Sequence of chain 1.B:
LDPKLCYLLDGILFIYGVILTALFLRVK

Sequence of chain 1.F:
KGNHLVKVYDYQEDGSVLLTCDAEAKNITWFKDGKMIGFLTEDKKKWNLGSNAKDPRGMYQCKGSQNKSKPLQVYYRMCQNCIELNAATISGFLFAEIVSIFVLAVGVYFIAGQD

Sequence of chain 1.H:
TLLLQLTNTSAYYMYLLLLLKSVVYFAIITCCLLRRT

A small-molecule ligand and the protein it binds are described below.
Small molecule (SMILES): CC(C)CCC[C@@H](C)[C@H]1CC[C@H]2[C@@H]3CC=C4C[C@@H](O)CC[C@]4(C)[C@H]3CC[C@]12C

Binding-site contacts:
Ligand atom C17 contacts residue THR304 of chain 1.G at 4.3 Å.
Ligand atom C5 contacts residue ARG52 of chain 1.B at 4.4 Å.
Ligand atom C27 contacts residue VAL128 of chain 1.F at 3.7 Å (hydrophobic).
Ligand atom C6 contacts residue ARG52 of chain 1.B at 3.5 Å.
Ligand atom C21 contacts residue THR304 of chain 1.G at 3.5 Å.
Ligand atom C2 contacts residue PHE309 of chain 1.G at 3.8 Å (hydrophobic).
Ligand atom C19 contacts residue ALA48 of chain 1.B at 4.3 Å (hydrophobic).
Ligand atom C22 contacts residue PHE301 of chain 1.G at 4.3 Å (hydrophobic).
Ligand atom C7 contacts residue ARG52 of chain 1.B at 3.6 Å.
Ligand atom C15 contacts residue PHE135 of chain 1.F at 3.5 Å (hydrophobic).
Ligand atom C20 contacts residue PHE301 of chain 1.G at 3.6 Å (hydrophobic).
Ligand atom C23 contacts residue PHE301 of chain 1.G at 3.7 Å (hydrophobic).
Ligand atom C25 contacts residue VAL128 of chain 1.F at 3.9 Å (hydrophobic).
Ligand atom C26 contacts residue TYR311 of chain 1.H at 4.5 Å (hydrophobic).
Ligand atom C24 contacts residue VAL128 of chain 1.F at 3.8 Å (hydrophobic).
Ligand atom C1 contacts residue PHE308 of chain 1.G at 3.9 Å (hydrophobic).
Ligand atom C14 contacts residue PHE135 of chain 1.F at 4.4 Å (hydrophobic).
Ligand atom C18 contacts residue ALA48 of chain 1.B at 3.5 Å (hydrophobic).
Ligand atom C16 contacts residue PHE135 of chain 1.F at 4.0 Å (hydrophobic).
Ligand atom C24 contacts residue TYR311 of chain 1.H at 4.5 Å (hydrophobic).
Ligand atom C12 contacts residue PHE301 of chain 1.G at 4.3 Å (hydrophobic).
Ligand atom C20 contacts residue THR304 of chain 1.G at 4.5 Å.
Ligand atom C2 contacts residue LEU51 of chain 1.B at 4.4 Å (hydrophobic).
Ligand atom C18 contacts residue PHE301 of chain 1.G at 3.4 Å (hydrophobic).
Ligand atom C26 contacts residue LEU129 of chain 1.F at 3.8 Å (hydrophobic).
Ligand atom C7 contacts residue PHE135 of chain 1.F at 4.5 Å (hydrophobic).
Ligand atom C13 contacts residue PHE301 of chain 1.G at 4.3 Å (hydrophobic).
Ligand atom C19 contacts residue LEU51 of chain 1.B at 3.4 Å (hydrophobic).
Ligand atom C4 contacts residue ARG52 of chain 1.B at 4.4 Å.
Ligand atom C19 contacts residue ARG52 of chain 1.B at 3.7 Å.
Ligand atom C26 contacts residue VAL128 of chain 1.F at 3.6 Å (hydrophobic).
Ligand atom C12 contacts residue ALA305 of chain 1.G at 4.3 Å (hydrophobic).
Ligand atom C27 contacts residue VAL297 of chain 1.G at 4.5 Å (hydrophobic).
Ligand atom C1 contacts residue PHE309 of chain 1.G at 4.1 Å (hydrophobic).
Ligand atom C11 contacts residue ALA305 of chain 1.G at 4.5 Å (hydrophobic).
Ligand atom C8 contacts residue ARG52 of chain 1.B at 4.5 Å.
Ligand atom C9 contacts residue PHE308 of chain 1.G at 4.4 Å (hydrophobic).
Ligand atom C21 contacts residue PHE301 of chain 1.G at 3.5 Å (hydrophobic).

Sequence of chain 1.G:
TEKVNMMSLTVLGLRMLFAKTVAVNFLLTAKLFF